This protein binds this small molecule.
Small molecule (SMILES): CC(=O)N[C@H]1[C@H](O[C@H]2[C@H](O)[C@@H](NC(C)=O)CO[C@@H]2CO)O[C@H](CO)[C@@H](O)[C@@H]1O

Sequence of chain 1.B:
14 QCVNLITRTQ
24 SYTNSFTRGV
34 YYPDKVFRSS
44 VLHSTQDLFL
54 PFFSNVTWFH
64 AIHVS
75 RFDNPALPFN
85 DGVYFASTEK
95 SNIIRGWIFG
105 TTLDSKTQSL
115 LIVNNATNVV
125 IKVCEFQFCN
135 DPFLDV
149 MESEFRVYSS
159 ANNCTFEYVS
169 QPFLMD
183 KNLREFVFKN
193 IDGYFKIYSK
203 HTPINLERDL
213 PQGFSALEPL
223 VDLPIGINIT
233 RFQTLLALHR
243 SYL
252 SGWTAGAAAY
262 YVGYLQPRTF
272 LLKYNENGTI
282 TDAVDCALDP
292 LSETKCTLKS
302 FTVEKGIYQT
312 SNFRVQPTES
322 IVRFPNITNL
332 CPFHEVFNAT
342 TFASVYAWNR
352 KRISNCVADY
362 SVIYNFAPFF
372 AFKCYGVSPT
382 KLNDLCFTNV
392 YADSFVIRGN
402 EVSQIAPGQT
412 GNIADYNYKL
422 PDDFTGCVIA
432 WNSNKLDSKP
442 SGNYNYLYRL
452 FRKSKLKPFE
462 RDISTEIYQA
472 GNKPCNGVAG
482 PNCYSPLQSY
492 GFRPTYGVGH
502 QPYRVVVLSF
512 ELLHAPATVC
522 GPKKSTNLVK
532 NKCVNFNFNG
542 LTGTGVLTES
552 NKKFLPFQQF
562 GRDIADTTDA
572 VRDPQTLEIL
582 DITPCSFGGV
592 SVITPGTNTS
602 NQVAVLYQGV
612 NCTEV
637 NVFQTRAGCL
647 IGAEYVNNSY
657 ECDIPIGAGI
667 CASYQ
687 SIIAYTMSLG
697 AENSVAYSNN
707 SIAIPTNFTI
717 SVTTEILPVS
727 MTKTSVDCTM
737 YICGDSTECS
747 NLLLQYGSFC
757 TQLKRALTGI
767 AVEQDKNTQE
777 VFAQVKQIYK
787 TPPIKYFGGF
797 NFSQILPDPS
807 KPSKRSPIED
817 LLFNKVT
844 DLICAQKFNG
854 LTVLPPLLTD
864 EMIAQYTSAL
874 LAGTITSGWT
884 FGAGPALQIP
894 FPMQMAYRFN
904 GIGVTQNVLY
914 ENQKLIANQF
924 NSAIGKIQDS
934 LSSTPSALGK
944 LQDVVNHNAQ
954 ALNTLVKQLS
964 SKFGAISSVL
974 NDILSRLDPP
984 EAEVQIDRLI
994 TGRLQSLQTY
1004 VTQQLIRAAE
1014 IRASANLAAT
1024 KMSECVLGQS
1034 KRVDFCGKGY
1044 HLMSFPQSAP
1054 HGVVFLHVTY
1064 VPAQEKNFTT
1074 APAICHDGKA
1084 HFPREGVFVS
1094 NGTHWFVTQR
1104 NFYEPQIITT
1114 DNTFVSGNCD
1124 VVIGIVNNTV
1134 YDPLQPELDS

Sequence of chain 1.A:
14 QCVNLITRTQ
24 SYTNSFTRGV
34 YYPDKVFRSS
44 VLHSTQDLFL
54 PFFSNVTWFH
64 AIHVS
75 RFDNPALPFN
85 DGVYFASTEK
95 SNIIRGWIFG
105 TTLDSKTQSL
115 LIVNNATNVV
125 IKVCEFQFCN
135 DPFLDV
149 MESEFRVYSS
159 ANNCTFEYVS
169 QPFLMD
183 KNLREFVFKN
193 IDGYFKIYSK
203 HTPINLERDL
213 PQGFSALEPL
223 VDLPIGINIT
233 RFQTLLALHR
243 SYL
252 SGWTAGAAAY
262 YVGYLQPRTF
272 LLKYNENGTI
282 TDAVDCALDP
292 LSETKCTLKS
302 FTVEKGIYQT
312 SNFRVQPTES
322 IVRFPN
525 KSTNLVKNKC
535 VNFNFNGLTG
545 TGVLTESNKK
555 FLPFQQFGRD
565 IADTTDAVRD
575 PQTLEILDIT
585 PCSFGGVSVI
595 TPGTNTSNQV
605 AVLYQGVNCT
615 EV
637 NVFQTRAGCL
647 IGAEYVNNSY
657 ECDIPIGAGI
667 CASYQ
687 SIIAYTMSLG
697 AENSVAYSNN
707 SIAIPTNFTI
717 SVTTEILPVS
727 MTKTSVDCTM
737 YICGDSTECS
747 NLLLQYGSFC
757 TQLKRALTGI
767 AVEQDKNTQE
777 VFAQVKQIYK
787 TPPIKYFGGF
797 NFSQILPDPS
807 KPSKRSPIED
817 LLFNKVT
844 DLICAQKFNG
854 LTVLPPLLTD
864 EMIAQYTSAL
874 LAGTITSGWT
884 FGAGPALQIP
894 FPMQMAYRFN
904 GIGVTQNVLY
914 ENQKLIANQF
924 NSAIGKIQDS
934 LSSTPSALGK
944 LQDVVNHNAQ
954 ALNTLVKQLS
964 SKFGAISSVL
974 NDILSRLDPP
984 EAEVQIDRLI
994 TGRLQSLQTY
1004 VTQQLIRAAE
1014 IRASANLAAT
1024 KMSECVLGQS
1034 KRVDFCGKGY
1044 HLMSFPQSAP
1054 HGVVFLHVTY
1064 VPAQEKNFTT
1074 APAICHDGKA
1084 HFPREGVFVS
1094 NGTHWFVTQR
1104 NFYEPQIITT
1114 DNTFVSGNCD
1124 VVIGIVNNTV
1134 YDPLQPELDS

Binding-site contacts:
Ligand atom O7 contacts residue ASN1070 of chain 1.A at 4.1 Å.
Ligand atom C8 contacts residue ASN1070 of chain 1.A at 4.3 Å.
Ligand atom C5 contacts residue ASN1070 of chain 1.A at 3.6 Å.
Ligand atom C3 contacts residue ASN1070 of chain 1.A at 3.8 Å.
Ligand atom C3 contacts residue ALA702 of chain 1.A at 4.5 Å (hydrophobic).
Ligand atom O7 contacts residue ALA702 of chain 1.A at 3.6 Å.
Ligand atom C1 contacts residue ASN1070 of chain 1.A at 1.4 Å.
Ligand atom N2 contacts residue ASN1070 of chain 1.A at 2.9 Å (h-bond).
Ligand atom O5 contacts residue ASN1070 of chain 1.A at 2.3 Å (h-bond).
Ligand atom C5 contacts residue ALA702 of chain 1.A at 3.9 Å (hydrophobic).
Ligand atom C2 contacts residue ASN1070 of chain 1.A at 2.5 Å.
Ligand atom O4 contacts residue ALA702 of chain 1.A at 3.9 Å.
Ligand atom O6 contacts residue ASN1070 of chain 1.A at 4.4 Å.
Ligand atom C7 contacts residue ASN1070 of chain 1.A at 3.8 Å.
Ligand atom C1 contacts residue GLN891 of chain 1.B at 4.1 Å.
Ligand atom C8 contacts residue GLU1068 of chain 1.A at 3.4 Å.
Ligand atom C7 contacts residue ALA702 of chain 1.A at 4.1 Å (hydrophobic).
Ligand atom C4 contacts residue ASN1070 of chain 1.A at 4.2 Å.
Ligand atom C4 contacts residue ALA702 of chain 1.A at 4.3 Å (hydrophobic).
Ligand atom C8 contacts residue LYS1069 of chain 1.A at 4.5 Å.